Sequence of chain 1.A:
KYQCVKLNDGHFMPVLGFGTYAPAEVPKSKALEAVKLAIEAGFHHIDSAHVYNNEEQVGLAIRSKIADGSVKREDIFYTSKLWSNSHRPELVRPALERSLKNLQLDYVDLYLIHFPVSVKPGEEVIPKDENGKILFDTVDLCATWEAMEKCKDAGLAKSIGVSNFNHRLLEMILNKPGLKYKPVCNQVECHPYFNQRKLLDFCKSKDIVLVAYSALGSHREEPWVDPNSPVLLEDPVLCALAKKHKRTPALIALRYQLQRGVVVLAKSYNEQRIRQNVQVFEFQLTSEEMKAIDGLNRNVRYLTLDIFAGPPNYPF

A protein and the small-molecule ligand that binds it are described below.
Small molecule (SMILES): COc1ccc2c(c1)c(CC(=O)O)c(C)n2C(=O)c1ccc(Cl)cc1

Binding-site contacts:
Ligand atom O3 contacts residue NAP1 of chain 1.D at 3.2 Å.
Ligand atom C16 contacts residue TYR24 of chain 1.A at 4.2 Å (hydrophobic).
Ligand atom C3 contacts residue LEU308 of chain 1.A at 3.8 Å (hydrophobic).
Ligand atom CL contacts residue VAL128 of chain 1.A at 3.5 Å.
Ligand atom C18 contacts residue NAP1 of chain 1.D at 3.2 Å.
Ligand atom O1 contacts residue TRP227 of chain 1.A at 3.0 Å (h-bond).
Ligand atom O contacts residue LEU308 of chain 1.A at 3.2 Å (h-bond).
Ligand atom C6 contacts residue TYR216 of chain 1.A at 3.5 Å (hydrophobic).
Ligand atom C14 contacts residue ILE129 of chain 1.A at 4.2 Å (hydrophobic).
Ligand atom C9 contacts residue TRP227 of chain 1.A at 4.0 Å (hydrophobic).
Ligand atom O3 contacts residue TYR55 of chain 1.A at 3.6 Å.
Ligand atom C16 contacts residue VAL54 of chain 1.A at 3.8 Å (hydrophobic).
Ligand atom O1 contacts residue TYR24 of chain 1.A at 3.7 Å.
Ligand atom C6 contacts residue PHE319 of chain 1.A at 4.2 Å (hydrophobic).
Ligand atom C4 contacts residue LEU306 of chain 1.A at 4.0 Å (hydrophobic).
Ligand atom C6 contacts residue PHE118 of chain 1.A at 4.1 Å (hydrophobic).
Ligand atom O contacts residue LEU306 of chain 1.A at 3.3 Å.
Ligand atom C5 contacts residue LEU308 of chain 1.A at 3.8 Å (hydrophobic).
Ligand atom C17 contacts residue HIS117 of chain 1.A at 3.3 Å.
Ligand atom C16 contacts residue TYR55 of chain 1.A at 4.1 Å (hydrophobic).
Ligand atom C18 contacts residue HIS117 of chain 1.A at 3.4 Å.
Ligand atom C6 contacts residue LEU308 of chain 1.A at 3.8 Å (hydrophobic).
Ligand atom O2 contacts residue HIS117 of chain 1.A at 2.7 Å (h-bond).
Ligand atom C3 contacts residue LEU306 of chain 1.A at 4.0 Å (hydrophobic).
Ligand atom O contacts residue THR307 of chain 1.A at 3.5 Å (h-bond).
Ligand atom C10 contacts residue TYR24 of chain 1.A at 4.2 Å (hydrophobic).
Ligand atom C18 contacts residue TYR55 of chain 1.A at 3.4 Å (hydrophobic).
Ligand atom C6 contacts residue ASN167 of chain 1.A at 4.2 Å.
Ligand atom C14 contacts residue VAL54 of chain 1.A at 3.9 Å (hydrophobic).
Ligand atom C4 contacts residue LEU308 of chain 1.A at 3.8 Å (hydrophobic).
Ligand atom C11 contacts residue TYR24 of chain 1.A at 3.5 Å (hydrophobic).
Ligand atom C contacts residue LEU308 of chain 1.A at 4.0 Å (hydrophobic).
Ligand atom C17 contacts residue NAP1 of chain 1.D at 3.6 Å.
Ligand atom C6 contacts residue LEU306 of chain 1.A at 3.7 Å (hydrophobic).
Ligand atom C5 contacts residue TRP227 of chain 1.A at 3.8 Å (hydrophobic).
Ligand atom O2 contacts residue NAP1 of chain 1.D at 2.8 Å.
Ligand atom C9 contacts residue TYR24 of chain 1.A at 4.1 Å (hydrophobic).
Ligand atom C6 contacts residue THR307 of chain 1.A at 4.2 Å.
Ligand atom O2 contacts residue TYR55 of chain 1.A at 2.6 Å (h-bond).
Ligand atom O1 contacts residue GLU224 of chain 1.A at 3.9 Å.